Binding-site contacts:
Ligand atom N02 contacts residue PHE93 of chain 1.C at 4.2 Å.
Ligand atom C04 contacts residue VAL111 of chain 1.C at 4.0 Å (hydrophobic).
Ligand atom C08 contacts residue TYR91 of chain 1.C at 4.2 Å (hydrophobic).
Ligand atom C25 contacts residue MET322 of chain 1.C at 3.9 Å (hydrophobic).
Ligand atom O02 contacts residue TYR91 of chain 1.C at 3.5 Å.
Ligand atom N05 contacts residue PRO92 of chain 1.C at 3.9 Å.
Ligand atom C09 contacts residue TYR91 of chain 1.C at 4.1 Å (hydrophobic).
Ligand atom C01 contacts residue PHE93 of chain 1.C at 4.0 Å (hydrophobic).
Ligand atom C03 contacts residue ALA325 of chain 1.C at 4.2 Å (hydrophobic).
Ligand atom O02 contacts residue PHE93 of chain 1.C at 3.2 Å.
Ligand atom CL contacts residue GLN326 of chain 1.C at 3.2 Å.
Ligand atom C11 contacts residue PHE93 of chain 1.C at 3.6 Å (hydrophobic).
Ligand atom C04 contacts residue MET322 of chain 1.C at 3.7 Å (hydrophobic).
Ligand atom C04 contacts residue ALA325 of chain 1.C at 3.9 Å (hydrophobic).
Ligand atom C10 contacts residue TYR91 of chain 1.C at 3.4 Å (hydrophobic).
Ligand atom C06 contacts residue PHE93 of chain 1.C at 3.6 Å (hydrophobic).
Ligand atom C37 contacts residue PRO92 of chain 1.C at 4.0 Å (hydrophobic).
Ligand atom C04 contacts residue PHE93 of chain 1.C at 4.2 Å (hydrophobic).
Ligand atom C26 contacts residue GLU309 of chain 1.C at 4.2 Å.
Ligand atom C30 contacts residue PRO92 of chain 1.C at 4.2 Å (hydrophobic).
Ligand atom C05 contacts residue VAL111 of chain 1.C at 3.8 Å (hydrophobic).
Ligand atom CL contacts residue ALA325 of chain 1.C at 3.2 Å.
Ligand atom C03 contacts residue MET322 of chain 1.C at 4.2 Å (hydrophobic).
Ligand atom C12 contacts residue PHE93 of chain 1.C at 3.6 Å (hydrophobic).
Ligand atom C18 contacts residue PHE93 of chain 1.C at 3.7 Å (hydrophobic).
Ligand atom C07 contacts residue PHE93 of chain 1.C at 3.7 Å (hydrophobic).
Ligand atom C38 contacts residue PRO92 of chain 1.C at 4.1 Å (hydrophobic).
Ligand atom C08 contacts residue PHE93 of chain 1.C at 4.1 Å (hydrophobic).
Ligand atom C06 contacts residue MET322 of chain 1.C at 4.0 Å (hydrophobic).
Ligand atom C36 contacts residue PRO92 of chain 1.C at 3.9 Å (hydrophobic).
Ligand atom C27 contacts residue TYR91 of chain 1.C at 3.5 Å (hydrophobic).
Ligand atom O01 contacts residue GLU309 of chain 1.C at 3.8 Å.
Ligand atom C26 contacts residue TYR91 of chain 1.C at 4.2 Å (hydrophobic).
Ligand atom C08 contacts residue THR94 of chain 1.C at 4.3 Å.
Ligand atom O02 contacts residue PRO92 of chain 1.C at 4.0 Å.
Ligand atom C05 contacts residue MET322 of chain 1.C at 3.6 Å (hydrophobic).
Ligand atom C05 contacts residue PHE93 of chain 1.C at 3.8 Å (hydrophobic).
Ligand atom O01 contacts residue TYR91 of chain 1.C at 3.7 Å.
Ligand atom C14 contacts residue PHE93 of chain 1.C at 4.2 Å (hydrophobic).
Ligand atom C08 contacts residue VAL111 of chain 1.C at 4.1 Å (hydrophobic).

Sequence of chain 1.C:
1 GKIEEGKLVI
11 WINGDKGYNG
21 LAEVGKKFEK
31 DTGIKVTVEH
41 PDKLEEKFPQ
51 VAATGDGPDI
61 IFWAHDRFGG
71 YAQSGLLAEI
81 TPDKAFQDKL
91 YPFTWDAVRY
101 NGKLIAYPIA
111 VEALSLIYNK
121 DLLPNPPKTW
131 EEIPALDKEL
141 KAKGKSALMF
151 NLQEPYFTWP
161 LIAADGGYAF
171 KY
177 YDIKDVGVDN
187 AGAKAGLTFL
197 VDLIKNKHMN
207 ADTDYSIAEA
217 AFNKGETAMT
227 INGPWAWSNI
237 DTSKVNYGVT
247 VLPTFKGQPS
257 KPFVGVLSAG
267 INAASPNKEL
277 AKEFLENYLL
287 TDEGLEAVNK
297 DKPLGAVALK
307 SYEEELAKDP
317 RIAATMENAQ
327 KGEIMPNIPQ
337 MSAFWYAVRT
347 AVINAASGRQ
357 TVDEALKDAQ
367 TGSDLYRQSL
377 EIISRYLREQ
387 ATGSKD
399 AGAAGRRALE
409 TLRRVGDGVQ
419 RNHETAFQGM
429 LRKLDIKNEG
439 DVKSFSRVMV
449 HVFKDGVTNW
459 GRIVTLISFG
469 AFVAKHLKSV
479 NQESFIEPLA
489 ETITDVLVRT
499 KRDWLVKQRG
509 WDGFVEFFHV

This small molecule binds to this protein.
Small molecule (SMILES): Cc1cc(OCCCc2c3n(c4c(-c5c(C)nn(C)c5C)c(Cl)ccc24)CCCN(c2cc(C(=O)O)cc4c2ccn4C)C3=O)cc(C)c1Cl